Sequence of chain 1.C:
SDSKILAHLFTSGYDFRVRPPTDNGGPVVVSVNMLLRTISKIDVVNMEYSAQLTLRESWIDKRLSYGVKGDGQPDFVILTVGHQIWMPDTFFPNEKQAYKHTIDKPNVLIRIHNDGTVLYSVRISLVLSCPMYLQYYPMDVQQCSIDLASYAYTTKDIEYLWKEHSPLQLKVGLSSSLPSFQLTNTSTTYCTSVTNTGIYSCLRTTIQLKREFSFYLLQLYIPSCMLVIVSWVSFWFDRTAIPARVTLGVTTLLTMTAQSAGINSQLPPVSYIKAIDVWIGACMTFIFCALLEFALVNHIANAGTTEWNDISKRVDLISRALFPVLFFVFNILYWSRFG

Binding-site contacts:
Ligand atom OE2 contacts residue ARG56 of chain 1.C at 3.1 Å (salt-bridge).
Ligand atom O contacts residue TYR200 of chain 1.B at 4.3 Å.
Ligand atom CB contacts residue TYR151 of chain 1.B at 2.9 Å (hydrophobic).
Ligand atom O contacts residue ARG37 of chain 1.C at 4.3 Å.
Ligand atom CG contacts residue SER121 of chain 1.C at 4.0 Å.
Ligand atom CD contacts residue SER121 of chain 1.C at 3.9 Å.
Ligand atom OE2 contacts residue THR197 of chain 1.B at 3.8 Å.
Ligand atom CG contacts residue TYR151 of chain 1.B at 3.3 Å (hydrophobic).
Ligand atom O contacts residue THR195 of chain 1.B at 3.5 Å.
Ligand atom OXT contacts residue ARG37 of chain 1.C at 2.5 Å (salt-bridge).
Ligand atom CB contacts residue TYR200 of chain 1.B at 3.4 Å (hydrophobic).
Ligand atom CA contacts residue SER150 of chain 1.B at 4.4 Å.
Ligand atom OE1 contacts residue ARG56 of chain 1.C at 2.9 Å (salt-bridge).
Ligand atom N contacts residue PHE91 of chain 1.B at 4.1 Å.
Ligand atom O contacts residue ARG56 of chain 1.C at 4.4 Å.
Ligand atom CA contacts residue PHE91 of chain 1.B at 4.2 Å (hydrophobic).
Ligand atom CD contacts residue ARG56 of chain 1.C at 3.3 Å.
Ligand atom CB contacts residue THR197 of chain 1.B at 4.1 Å.
Ligand atom N contacts residue SER150 of chain 1.B at 3.5 Å (h-bond).
Ligand atom N contacts residue TYR151 of chain 1.B at 4.0 Å.
Ligand atom OE1 contacts residue THR195 of chain 1.B at 3.8 Å.
Ligand atom C contacts residue ARG37 of chain 1.C at 3.6 Å.
Ligand atom CG contacts residue THR197 of chain 1.B at 4.0 Å.
Ligand atom CD contacts residue TYR200 of chain 1.B at 4.3 Å (hydrophobic).
Ligand atom CA contacts residue TYR200 of chain 1.B at 4.3 Å (hydrophobic).
Ligand atom CA contacts residue TYR151 of chain 1.B at 3.7 Å (hydrophobic).
Ligand atom CG contacts residue TYR200 of chain 1.B at 4.1 Å (hydrophobic).
Ligand atom OE2 contacts residue TYR151 of chain 1.B at 4.3 Å.
Ligand atom OE2 contacts residue SER121 of chain 1.C at 2.9 Å (h-bond).
Ligand atom OXT contacts residue TYR151 of chain 1.B at 4.0 Å.
Ligand atom CD contacts residue THR197 of chain 1.B at 3.2 Å.
Ligand atom OE2 contacts residue THR54 of chain 1.C at 4.0 Å.
Ligand atom OE1 contacts residue THR197 of chain 1.B at 2.7 Å (h-bond).
Ligand atom OE1 contacts residue TYR200 of chain 1.B at 3.9 Å.
Ligand atom CG contacts residue LEU109 of chain 1.C at 4.1 Å (hydrophobic).
Ligand atom N contacts residue TYR200 of chain 1.B at 3.4 Å.
Ligand atom OXT contacts residue THR54 of chain 1.C at 4.2 Å.

Sequence of chain 1.B:
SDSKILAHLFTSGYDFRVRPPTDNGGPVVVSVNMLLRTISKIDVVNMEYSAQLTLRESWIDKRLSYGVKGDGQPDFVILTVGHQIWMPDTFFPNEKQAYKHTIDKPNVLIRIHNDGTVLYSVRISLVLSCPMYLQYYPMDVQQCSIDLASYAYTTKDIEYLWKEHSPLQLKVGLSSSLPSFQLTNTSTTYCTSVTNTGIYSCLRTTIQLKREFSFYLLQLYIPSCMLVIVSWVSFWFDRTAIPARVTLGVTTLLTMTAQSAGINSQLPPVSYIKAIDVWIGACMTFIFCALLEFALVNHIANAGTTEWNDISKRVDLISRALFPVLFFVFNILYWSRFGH

A small-molecule ligand and the protein it binds are described below.
Small molecule (SMILES): N[C@@H](CCC(=O)O)C(=O)O